Sequence of chain 1.B:
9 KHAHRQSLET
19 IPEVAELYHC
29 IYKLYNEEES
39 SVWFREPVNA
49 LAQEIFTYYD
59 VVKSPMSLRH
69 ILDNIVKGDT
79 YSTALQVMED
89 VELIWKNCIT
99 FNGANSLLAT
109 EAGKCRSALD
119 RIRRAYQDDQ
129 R

This small molecule binds to this protein.
Small molecule (SMILES): CCOC(=O)Nc1cc(-c2ccc(C)c(NS(C)(=O)=O)c2)nn2c(C)nnc12

Sequence of chain 1.A:
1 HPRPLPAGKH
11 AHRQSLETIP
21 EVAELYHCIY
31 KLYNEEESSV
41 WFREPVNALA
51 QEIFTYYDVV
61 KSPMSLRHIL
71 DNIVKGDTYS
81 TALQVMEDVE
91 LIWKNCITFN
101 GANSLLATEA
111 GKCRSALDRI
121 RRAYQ

Binding-site contacts:
Ligand atom C22 contacts residue TRP41 of chain 1.A at 3.6 Å (hydrophobic).
Ligand atom C20 contacts residue ASN100 of chain 1.B at 3.8 Å.
Ligand atom C17 contacts residue BMF1 of chain 1.E at 3.4 Å.
Ligand atom C26 contacts residue TRP41 of chain 1.A at 3.4 Å (hydrophobic).
Ligand atom N16 contacts residue ASN100 of chain 1.B at 3.4 Å (h-bond).
Ligand atom N13 contacts residue BMF1 of chain 1.E at 3.6 Å.
Ligand atom O08 contacts residue VAL40 of chain 1.A at 3.4 Å (h-bond).
Ligand atom O21 contacts residue BMF1 of chain 1.E at 3.1 Å.
Ligand atom C09 contacts residue TRP41 of chain 1.A at 3.7 Å (hydrophobic).
Ligand atom C27 contacts residue LEU49 of chain 1.A at 3.6 Å (hydrophobic).
Ligand atom C15 contacts residue BMF1 of chain 1.E at 3.6 Å.
Ligand atom N04 contacts residue VAL40 of chain 1.A at 3.0 Å (h-bond).
Ligand atom N16 contacts residue BMF1 of chain 1.E at 3.4 Å (h-bond).
Ligand atom O08 contacts residue GLU44 of chain 1.A at 3.0 Å (salt-bridge).
Ligand atom C27 contacts residue TRP41 of chain 1.A at 3.6 Å (hydrophobic).
Ligand atom C06 contacts residue LEU49 of chain 1.A at 3.8 Å (hydrophobic).
Ligand atom N24 contacts residue ASN100 of chain 1.B at 3.5 Å (h-bond).
Ligand atom C10 contacts residue TRP41 of chain 1.A at 3.5 Å (hydrophobic).
Ligand atom N23 contacts residue LEU106 of chain 1.B at 3.4 Å.
Ligand atom C11 contacts residue TRP41 of chain 1.A at 3.6 Å (hydrophobic).
Ligand atom N24 contacts residue TYR56 of chain 1.B at 3.7 Å.
Ligand atom N16 contacts residue LEU106 of chain 1.B at 3.1 Å.
Ligand atom N12 contacts residue TRP41 of chain 1.A at 3.5 Å (h-bond).
Ligand atom C15 contacts residue LEU106 of chain 1.B at 3.2 Å (hydrophobic).
Ligand atom C22 contacts residue BMF1 of chain 1.E at 3.6 Å.
Ligand atom C14 contacts residue BMF1 of chain 1.E at 3.4 Å.
Ligand atom C09 contacts residue LEU49 of chain 1.A at 3.7 Å (hydrophobic).
Ligand atom N23 contacts residue PHE99 of chain 1.B at 3.6 Å.
Ligand atom C17 contacts residue LEU106 of chain 1.B at 3.7 Å (hydrophobic).
Ligand atom N23 contacts residue ASN100 of chain 1.B at 2.8 Å (h-bond).
Ligand atom C03 contacts residue LEU49 of chain 1.A at 3.5 Å (hydrophobic).
Ligand atom O07 contacts residue GLU44 of chain 1.A at 3.6 Å.
Ligand atom C02 contacts residue LEU49 of chain 1.A at 3.2 Å (hydrophobic).
Ligand atom C19 contacts residue BMF1 of chain 1.E at 3.7 Å.
Ligand atom C14 contacts residue LEU106 of chain 1.B at 3.3 Å (hydrophobic).
Ligand atom O21 contacts residue TRP41 of chain 1.B at 3.2 Å.
Ligand atom C28 contacts residue LEU49 of chain 1.A at 3.3 Å (hydrophobic).
Ligand atom O18 contacts residue BMF1 of chain 1.E at 3.3 Å (h-bond).
Ligand atom N23 contacts residue BMF1 of chain 1.E at 3.8 Å.
Ligand atom O18 contacts residue ASN100 of chain 1.B at 3.3 Å (h-bond).